Binding-site contacts:
Ligand atom OAE contacts residue ASP131 of chain 1.A at 4.0 Å.
Ligand atom CAY contacts residue ASP188 of chain 1.A at 3.6 Å.
Ligand atom OAE contacts residue ASP188 of chain 1.A at 2.8 Å (salt-bridge).
Ligand atom OAG contacts residue ASP131 of chain 1.A at 3.0 Å (salt-bridge).
Ligand atom NBE contacts residue PRO217 of chain 1.A at 3.8 Å.
Ligand atom CAW contacts residue MG1 of chain 1.L at 2.9 Å.
Ligand atom OAF contacts residue MG1 of chain 1.M at 1.9 Å.
Ligand atom CAC contacts residue TYR215 of chain 1.A at 3.8 Å (hydrophobic).
Ligand atom CAV contacts residue PRO217 of chain 1.A at 3.6 Å (hydrophobic).
Ligand atom CBA contacts residue GLU224 of chain 1.A at 3.7 Å.
Ligand atom CAZ contacts residue GLU224 of chain 1.A at 3.5 Å.
Ligand atom CAM contacts residue GLY190 of chain 1.A at 3.7 Å.
Ligand atom CAU contacts residue PRO217 of chain 1.A at 3.7 Å (hydrophobic).
Ligand atom OAF contacts residue GLU224 of chain 1.A at 3.0 Å (salt-bridge).
Ligand atom CBC contacts residue TYR215 of chain 1.A at 3.9 Å (hydrophobic).
Ligand atom CLAI contacts residue GLU224 of chain 1.A at 3.6 Å.
Ligand atom CAW contacts residue GLU224 of chain 1.A at 3.7 Å.
Ligand atom CAW contacts residue MG1 of chain 1.M at 2.9 Å.
Ligand atom CAK contacts residue PRO217 of chain 1.A at 3.9 Å (hydrophobic).
Ligand atom FAH contacts residue GLN218 of chain 1.A at 3.5 Å.
Ligand atom CAZ contacts residue PRO217 of chain 1.A at 3.9 Å (hydrophobic).
Ligand atom OAD contacts residue PRO217 of chain 1.A at 3.7 Å.
Ligand atom CAY contacts residue MG1 of chain 1.L at 3.1 Å.
Ligand atom OAD contacts residue TYR215 of chain 1.A at 3.9 Å.
Ligand atom CAS contacts residue MG1 of chain 1.L at 2.8 Å.
Ligand atom OAG contacts residue ASP188 of chain 1.A at 3.3 Å (salt-bridge).
Ligand atom CAX contacts residue PRO217 of chain 1.A at 3.8 Å (hydrophobic).
Ligand atom CLAI contacts residue GLN218 of chain 1.A at 3.8 Å.
Ligand atom OAG contacts residue GLU224 of chain 1.A at 3.2 Å (salt-bridge).
Ligand atom OAE contacts residue MG1 of chain 1.L at 2.0 Å.
Ligand atom CAW contacts residue ASP188 of chain 1.A at 3.8 Å.
Ligand atom CLAI contacts residue PRO217 of chain 1.A at 3.5 Å.
Ligand atom CAL contacts residue PRO217 of chain 1.A at 3.5 Å (hydrophobic).
Ligand atom CAT contacts residue PRO217 of chain 1.A at 3.9 Å (hydrophobic).
Ligand atom CAS contacts residue ASP188 of chain 1.A at 3.1 Å.
Ligand atom OAG contacts residue MG1 of chain 1.M at 2.0 Å.
Ligand atom OAG contacts residue MG1 of chain 1.L at 2.0 Å.
Ligand atom CBA contacts residue MG1 of chain 1.M at 3.1 Å.
Ligand atom CAZ contacts residue MG1 of chain 1.M at 2.9 Å.
Ligand atom NAP contacts residue PRO217 of chain 1.A at 3.6 Å.

Sequence of chain 1.A:
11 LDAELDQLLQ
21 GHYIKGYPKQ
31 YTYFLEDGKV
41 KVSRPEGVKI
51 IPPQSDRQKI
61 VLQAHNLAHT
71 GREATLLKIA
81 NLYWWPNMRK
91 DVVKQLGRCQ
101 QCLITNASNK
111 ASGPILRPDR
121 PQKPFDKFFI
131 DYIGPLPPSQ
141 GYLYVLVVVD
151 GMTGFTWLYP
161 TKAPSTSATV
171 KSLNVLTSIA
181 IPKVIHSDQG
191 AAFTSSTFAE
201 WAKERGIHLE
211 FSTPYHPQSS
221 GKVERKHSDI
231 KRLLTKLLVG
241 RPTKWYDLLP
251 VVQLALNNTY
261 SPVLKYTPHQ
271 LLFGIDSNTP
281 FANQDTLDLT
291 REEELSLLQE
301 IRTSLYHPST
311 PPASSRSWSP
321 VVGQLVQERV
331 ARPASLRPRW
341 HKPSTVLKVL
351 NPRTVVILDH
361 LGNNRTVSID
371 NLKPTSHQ

A protein and the small-molecule ligand that binds it are described below.
Small molecule (SMILES): CCN1C[C@H](C)n2c(c(O)c3c(=O)n(Cc4ccc(F)c(Cl)c4)nc(C(=O)NC)c32)C1=O